Binding-site contacts:
Ligand atom O1B contacts residue GLY110 of chain 1.LA at 2.8 Å (h-bond).
Ligand atom O3G contacts residue LYS113 of chain 1.LA at 3.6 Å.
Ligand atom O1B contacts residue GLY112 of chain 1.LA at 3.5 Å (h-bond).
Ligand atom C5' contacts residue GLY110 of chain 1.LA at 3.3 Å.
Ligand atom O1G contacts residue SER460 of chain 1.LA at 3.8 Å.
Ligand atom O2A contacts residue THR115 of chain 1.LA at 3.2 Å (h-bond).
Ligand atom PB contacts residue GLY110 of chain 1.LA at 3.0 Å.
Ligand atom O3G contacts residue THR108 of chain 1.LA at 3.8 Å.
Ligand atom PB contacts residue ILE111 of chain 1.LA at 3.7 Å.
Ligand atom O2G contacts residue MG1 of chain 1.AB at 2.5 Å.
Ligand atom O2B contacts residue MG1 of chain 1.AB at 2.1 Å.
Ligand atom O2A contacts residue SER114 of chain 1.LA at 3.6 Å (h-bond).
Ligand atom O4' contacts residue PHE89 of chain 1.LA at 3.8 Å.
Ligand atom O3A contacts residue ILE111 of chain 1.LA at 3.7 Å.
Ligand atom O1G contacts residue ASN109 of chain 1.LA at 2.9 Å.
Ligand atom O3G contacts residue ASN109 of chain 1.LA at 2.5 Å.
Ligand atom N3B contacts residue ASN109 of chain 1.LA at 3.6 Å.
Ligand atom PB contacts residue MG1 of chain 1.AB at 3.0 Å.
Ligand atom C3' contacts residue SER291 of chain 1.LA at 3.1 Å.
Ligand atom O3A contacts residue GLY110 of chain 1.LA at 2.9 Å.
Ligand atom O1B contacts residue LYS113 of chain 1.LA at 3.7 Å.
Ligand atom PG contacts residue ASN109 of chain 1.LA at 3.3 Å.
Ligand atom O2B contacts residue GLN168 of chain 1.LA at 3.7 Å.
Ligand atom O1G contacts residue GLY110 of chain 1.LA at 3.7 Å.
Ligand atom O3G contacts residue HIS271 of chain 1.LA at 3.7 Å.
Ligand atom O2A contacts residue GLY112 of chain 1.LA at 3.5 Å.
Ligand atom O1B contacts residue ASN109 of chain 1.LA at 3.8 Å.
Ligand atom O1B contacts residue ILE111 of chain 1.LA at 2.6 Å (h-bond).
Ligand atom N3B contacts residue MG1 of chain 1.AB at 3.1 Å.
Ligand atom O1A contacts residue MG1 of chain 1.AB at 3.8 Å.
Ligand atom N3B contacts residue SER460 of chain 1.LA at 3.5 Å (h-bond).
Ligand atom PG contacts residue GLY110 of chain 1.LA at 3.2 Å.
Ligand atom O2B contacts residue SER114 of chain 1.LA at 2.5 Å (h-bond).
Ligand atom O3' contacts residue SER291 of chain 1.LA at 1.7 Å (h-bond).
Ligand atom O3G contacts residue GLY110 of chain 1.LA at 3.0 Å (h-bond).
Ligand atom PG contacts residue MG1 of chain 1.AB at 3.2 Å.
Ligand atom N3B contacts residue GLY110 of chain 1.LA at 2.5 Å (h-bond).
Ligand atom C4' contacts residue SER291 of chain 1.LA at 3.9 Å.
Ligand atom C4' contacts residue GLY110 of chain 1.LA at 3.8 Å.
Ligand atom O1A contacts residue SER114 of chain 1.LA at 3.8 Å.

Sequence of chain 1.LA:
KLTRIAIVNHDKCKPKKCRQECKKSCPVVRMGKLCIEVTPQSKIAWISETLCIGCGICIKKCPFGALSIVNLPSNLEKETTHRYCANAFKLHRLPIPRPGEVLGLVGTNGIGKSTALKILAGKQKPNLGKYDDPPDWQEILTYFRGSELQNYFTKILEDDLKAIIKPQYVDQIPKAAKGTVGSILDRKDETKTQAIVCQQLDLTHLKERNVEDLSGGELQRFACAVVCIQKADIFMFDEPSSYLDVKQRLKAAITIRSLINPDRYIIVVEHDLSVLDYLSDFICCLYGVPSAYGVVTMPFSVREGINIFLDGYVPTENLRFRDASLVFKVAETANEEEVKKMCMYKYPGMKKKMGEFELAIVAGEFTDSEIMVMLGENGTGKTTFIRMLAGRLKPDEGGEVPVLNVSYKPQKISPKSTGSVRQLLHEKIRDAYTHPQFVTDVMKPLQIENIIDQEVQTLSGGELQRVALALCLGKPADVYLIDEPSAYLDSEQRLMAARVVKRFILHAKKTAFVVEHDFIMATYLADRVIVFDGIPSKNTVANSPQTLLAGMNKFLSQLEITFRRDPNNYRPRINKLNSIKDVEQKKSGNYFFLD

This protein binds this small molecule.
Small molecule (SMILES): Nc1nc2c(ncn2[C@@H]2O[C@H](CO[P](=O)(O)O[P](=O)(O)NP(=O)(O)O)[C@@H](O)[C@H]2O)c(=O)[nH]1